A small-molecule ligand and the protein it binds are described below.
Small molecule (SMILES): Nc1ccn([C@@H]2O[C@H](CO[P](=O)(O)O[C@H]3[C@@H](O)[C@H](n4cnc5c(N)ncnc54)O[C@@H]3CO[P](=O)(O)O[C@H]3[C@@H](O)[C@H](n4cnc5c(=O)nc(N)[nH]c54)O[C@@H]3CO[P](=O)(O)O[C@H]3[C@@H](O)[C@H](n4cnc5c(N)ncnc54)O[C@@H]3CO[P](=O)(O)O[C@H]3[C@@H](O)[C@H](n4cnc5c(N)ncnc54)O[C@@H]3CO[P](=O)(O)O[C@H]3[C@@H](O)[C@H](n4ccc(=O)[nH]c4=O)O[C@@H]3CO[P](=O)(O)O[C@H]3[C@@H](O)[C@H](n4ccc(N)nc4=O)O[C@@H]3CO[P](=O)(O)O[C@H]3[C@@H](O)[C@H](n4ccc(=O)[nH]c4=O)O[C@@H]3CO[P](=O)(O)O[C@H]3[C@@H](O)[C@H](n4cnc5c(=O)nc(N)[nH]c54)O[C@@H]3CO)[C@@H](O)[C@H]2O)c(=O)n1

Sequence of chain 12.C:
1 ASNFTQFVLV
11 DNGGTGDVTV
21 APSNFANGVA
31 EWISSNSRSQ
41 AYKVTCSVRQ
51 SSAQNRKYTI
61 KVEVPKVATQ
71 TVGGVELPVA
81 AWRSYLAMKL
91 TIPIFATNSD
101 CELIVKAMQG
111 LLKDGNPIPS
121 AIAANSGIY

Sequence of chain 38.C:
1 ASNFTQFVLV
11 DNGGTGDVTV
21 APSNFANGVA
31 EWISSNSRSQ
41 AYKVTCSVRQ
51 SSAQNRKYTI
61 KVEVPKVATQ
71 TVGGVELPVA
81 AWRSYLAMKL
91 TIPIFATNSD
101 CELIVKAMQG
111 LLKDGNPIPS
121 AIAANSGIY

Binding-site contacts:
Ligand atom OP1 contacts residue ASN55 of chain 12.C at 3.2 Å.
Ligand atom OP2 contacts residue LYS57 of chain 12.C at 3.5 Å (salt-bridge).
Ligand atom N1 contacts residue THR59 of chain 38.C at 3.4 Å.
Ligand atom OP1 contacts residue SER52 of chain 12.C at 3.1 Å.
Ligand atom P contacts residue SER51 of chain 12.C at 3.2 Å.
Ligand atom N6 contacts residue THR45 of chain 38.C at 2.8 Å (h-bond).
Ligand atom O5' contacts residue LYS57 of chain 12.C at 2.8 Å (salt-bridge).
Ligand atom P contacts residue ARG49 of chain 12.C at 3.7 Å.
Ligand atom C5' contacts residue ARG49 of chain 12.C at 2.6 Å.
Ligand atom N9 contacts residue LYS61 of chain 38.C at 3.8 Å.
Ligand atom OP2 contacts residue LYS89 of chain 12.C at 3.5 Å (salt-bridge).
Ligand atom N6 contacts residue CYS46 of chain 38.C at 3.6 Å (h-bond).
Ligand atom O3' contacts residue ARG49 of chain 12.C at 3.6 Å (salt-bridge).
Ligand atom OP2 contacts residue LYS57 of chain 12.C at 3.0 Å (salt-bridge).
Ligand atom OP2 contacts residue LYS43 of chain 38.C at 2.7 Å (salt-bridge).
Ligand atom P contacts residue LYS57 of chain 12.C at 3.1 Å.
Ligand atom O5' contacts residue LYS89 of chain 12.C at 3.2 Å (salt-bridge).
Ligand atom O5' contacts residue ARG49 of chain 12.C at 3.6 Å (salt-bridge).
Ligand atom N7 contacts residue LYS61 of chain 38.C at 3.4 Å.
Ligand atom OP2 contacts residue TYR85 of chain 38.C at 2.6 Å (h-bond).
Ligand atom C4' contacts residue ARG49 of chain 12.C at 3.6 Å.
Ligand atom N6 contacts residue THR59 of chain 38.C at 2.7 Å (h-bond).
Ligand atom C2 contacts residue SER47 of chain 38.C at 3.2 Å.
Ligand atom OP2 contacts residue SER51 of chain 12.C at 3.3 Å (h-bond).
Ligand atom OP1 contacts residue ARG49 of chain 12.C at 2.6 Å (salt-bridge).
Ligand atom OP2 contacts residue THR91 of chain 12.C at 3.7 Å.
Ligand atom N1 contacts residue SER47 of chain 38.C at 2.7 Å (h-bond).
Ligand atom C6 contacts residue THR59 of chain 38.C at 3.5 Å.
Ligand atom C6 contacts residue THR45 of chain 38.C at 3.4 Å.
Ligand atom O3' contacts residue SER51 of chain 12.C at 3.3 Å (h-bond).
Ligand atom N7 contacts residue TYR85 of chain 38.C at 3.8 Å.
Ligand atom OP1 contacts residue ASN55 of chain 12.C at 3.0 Å (h-bond).
Ligand atom OP1 contacts residue LYS57 of chain 12.C at 2.9 Å.
Ligand atom OP1 contacts residue LYS89 of chain 12.C at 3.5 Å (salt-bridge).
Ligand atom C8 contacts residue LYS61 of chain 38.C at 3.6 Å.
Ligand atom O4' contacts residue LYS61 of chain 38.C at 3.7 Å.
Ligand atom OP1 contacts residue SER51 of chain 12.C at 2.7 Å (h-bond).
Ligand atom N7 contacts residue THR45 of chain 38.C at 2.7 Å (h-bond).
Ligand atom C5' contacts residue LYS57 of chain 12.C at 3.8 Å.
Ligand atom C5 contacts residue THR45 of chain 38.C at 3.4 Å.